This protein binds this small molecule.
Small molecule (SMILES): CN(c1ncccc1CNc1c(C#N)cnc2[nH]c(-c3ccccc3)cc12)S(C)(=O)=O

Sequence of chain 1.B:
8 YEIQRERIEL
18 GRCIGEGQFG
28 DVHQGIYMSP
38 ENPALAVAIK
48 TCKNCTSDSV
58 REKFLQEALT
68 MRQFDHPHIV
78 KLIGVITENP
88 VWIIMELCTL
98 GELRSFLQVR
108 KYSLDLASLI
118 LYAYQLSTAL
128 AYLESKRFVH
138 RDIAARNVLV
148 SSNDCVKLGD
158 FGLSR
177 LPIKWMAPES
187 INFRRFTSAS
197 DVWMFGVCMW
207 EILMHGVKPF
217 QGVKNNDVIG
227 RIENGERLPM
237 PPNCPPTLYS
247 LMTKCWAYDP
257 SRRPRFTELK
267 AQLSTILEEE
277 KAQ

Binding-site contacts:
Ligand atom C17 contacts residue GLY156 of chain 1.B at 3.5 Å.
Ligand atom C17 contacts residue ASN144 of chain 1.B at 3.5 Å.
Ligand atom C19 contacts residue ILE21 of chain 1.B at 3.8 Å (hydrophobic).
Ligand atom N21 contacts residue CYS95 of chain 1.B at 2.7 Å (h-bond).
Ligand atom O16 contacts residue ASN144 of chain 1.B at 3.7 Å.
Ligand atom N1 contacts residue LEU94 of chain 1.B at 3.8 Å.
Ligand atom C25 contacts residue CYS95 of chain 1.B at 3.5 Å (hydrophobic).
Ligand atom O16 contacts residue SER161 of chain 1.B at 3.7 Å.
Ligand atom O15 contacts residue LEU160 of chain 1.B at 3.5 Å.
Ligand atom C24 contacts residue GLY98 of chain 1.B at 3.5 Å.
Ligand atom C2 contacts residue GLU93 of chain 1.B at 3.5 Å.
Ligand atom C2 contacts residue CYS95 of chain 1.B at 3.7 Å (hydrophobic).
Ligand atom O16 contacts residue LEU160 of chain 1.B at 3.6 Å.
Ligand atom C2 contacts residue ALA45 of chain 1.B at 3.9 Å (hydrophobic).
Ligand atom N31 contacts residue LEU160 of chain 1.B at 3.7 Å.
Ligand atom O15 contacts residue ASP157 of chain 1.B at 3.7 Å.
Ligand atom N1 contacts residue CYS95 of chain 1.B at 2.9 Å (h-bond).
Ligand atom C26 contacts residue GLY98 of chain 1.B at 3.8 Å.
Ligand atom C23 contacts residue ILE21 of chain 1.B at 3.4 Å (hydrophobic).
Ligand atom C17 contacts residue LEU146 of chain 1.B at 3.4 Å (hydrophobic).
Ligand atom C22 contacts residue CYS95 of chain 1.B at 3.7 Å (hydrophobic).
Ligand atom C2 contacts residue LEU146 of chain 1.B at 3.3 Å (hydrophobic).
Ligand atom C18 contacts residue GLU99 of chain 1.B at 3.5 Å.
Ligand atom C25 contacts residue THR96 of chain 1.B at 3.8 Å.
Ligand atom C22 contacts residue ILE21 of chain 1.B at 3.6 Å (hydrophobic).
Ligand atom C29 contacts residue GLY98 of chain 1.B at 3.7 Å.
Ligand atom C20 contacts residue CYS95 of chain 1.B at 3.5 Å (hydrophobic).
Ligand atom N1 contacts residue LEU146 of chain 1.B at 3.7 Å.
Ligand atom N31 contacts residue ASP157 of chain 1.B at 3.3 Å.
Ligand atom C18 contacts residue ARG143 of chain 1.B at 3.4 Å.
Ligand atom C9 contacts residue GLU23 of chain 1.B at 3.4 Å.
Ligand atom C25 contacts residue GLY98 of chain 1.B at 3.5 Å.
Ligand atom C10 contacts residue GLU23 of chain 1.B at 3.3 Å.
Ligand atom C19 contacts residue LEU146 of chain 1.B at 3.8 Å (hydrophobic).
Ligand atom C3 contacts residue LEU146 of chain 1.B at 3.2 Å (hydrophobic).
Ligand atom N21 contacts residue LEU94 of chain 1.B at 3.5 Å.
Ligand atom C30 contacts residue LEU146 of chain 1.B at 3.6 Å (hydrophobic).
Ligand atom C20 contacts residue LEU94 of chain 1.B at 3.8 Å (hydrophobic).
Ligand atom C26 contacts residue THR96 of chain 1.B at 3.6 Å.
Ligand atom C4 contacts residue LEU146 of chain 1.B at 3.6 Å (hydrophobic).